Binding-site contacts:
Ligand atom C7 contacts residue THR156 of chain 1.F at 4.2 Å.
Ligand atom O5 contacts residue GLY150 of chain 1.F at 4.1 Å.
Ligand atom C8 contacts residue ASN154 of chain 1.F at 4.4 Å.
Ligand atom O5 contacts residue THR156 of chain 1.F at 4.0 Å.
Ligand atom C2 contacts residue THR156 of chain 1.F at 4.5 Å.
Ligand atom O7 contacts residue ASN154 of chain 1.F at 2.7 Å (h-bond).
Ligand atom O6 contacts residue ALA147 of chain 1.F at 3.8 Å.
Ligand atom C1 contacts residue ASN154 of chain 1.F at 1.4 Å.
Ligand atom C8 contacts residue THR156 of chain 1.F at 4.2 Å.
Ligand atom N2 contacts residue THR156 of chain 1.F at 4.0 Å.
Ligand atom C1 contacts residue THR156 of chain 1.F at 3.5 Å.
Ligand atom C6 contacts residue SER151 of chain 1.F at 4.2 Å.
Ligand atom C5 contacts residue ASN154 of chain 1.F at 3.6 Å.
Ligand atom O6 contacts residue GLY150 of chain 1.F at 4.3 Å.
Ligand atom C4 contacts residue ASN154 of chain 1.F at 4.2 Å.
Ligand atom C3 contacts residue ASN154 of chain 1.F at 3.8 Å.
Ligand atom O5 contacts residue SER151 of chain 1.F at 4.2 Å.
Ligand atom O6 contacts residue SER151 of chain 1.F at 4.4 Å.
Ligand atom N2 contacts residue ASN154 of chain 1.F at 3.0 Å (h-bond).
Ligand atom O5 contacts residue ASN154 of chain 1.F at 2.3 Å (h-bond).
Ligand atom C7 contacts residue ASN154 of chain 1.F at 3.1 Å.
Ligand atom C6 contacts residue ALA147 of chain 1.F at 3.6 Å (hydrophobic).
Ligand atom C2 contacts residue ASN154 of chain 1.F at 2.5 Å.
Ligand atom C5 contacts residue THR156 of chain 1.F at 4.3 Å.

Sequence of chain 1.F:
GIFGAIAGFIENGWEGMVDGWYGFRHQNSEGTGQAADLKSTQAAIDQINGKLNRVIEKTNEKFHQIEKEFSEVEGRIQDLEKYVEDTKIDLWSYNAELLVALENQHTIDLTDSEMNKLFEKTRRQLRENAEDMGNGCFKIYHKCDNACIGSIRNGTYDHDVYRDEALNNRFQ

The protein below binds the small molecule below.
Small molecule (SMILES): CC(=O)N[C@@H]1[C@@H](O)[C@H](O)[C@@H](CO)O[C@H]1O